Binding-site contacts:
Ligand atom C8 contacts residue ASN72 of chain 1.A at 4.4 Å.
Ligand atom O7 contacts residue ASN72 of chain 1.A at 3.5 Å (h-bond).
Ligand atom C2 contacts residue ASN72 of chain 1.A at 2.5 Å.
Ligand atom C4 contacts residue MET76 of chain 1.A at 4.5 Å (hydrophobic).
Ligand atom O5 contacts residue ASN72 of chain 1.A at 2.4 Å (h-bond).
Ligand atom C4 contacts residue ASN72 of chain 1.A at 4.2 Å.
Ligand atom C7 contacts residue ASN72 of chain 1.A at 3.4 Å.
Ligand atom C1 contacts residue ASN72 of chain 1.A at 1.4 Å.
Ligand atom O5 contacts residue MET76 of chain 1.A at 3.9 Å.
Ligand atom C1 contacts residue MET76 of chain 1.A at 3.6 Å (hydrophobic).
Ligand atom C3 contacts residue ASN72 of chain 1.A at 3.8 Å.
Ligand atom C5 contacts residue MET76 of chain 1.A at 3.8 Å (hydrophobic).
Ligand atom N2 contacts residue ASN72 of chain 1.A at 2.9 Å (h-bond).
Ligand atom C2 contacts residue MET76 of chain 1.A at 4.1 Å (hydrophobic).
Ligand atom C5 contacts residue ASN72 of chain 1.A at 3.7 Å.
Ligand atom C3 contacts residue MET76 of chain 1.A at 3.8 Å (hydrophobic).
Ligand atom N2 contacts residue MET76 of chain 1.A at 4.1 Å.

This small molecule binds to this protein.
Small molecule (SMILES): CC(=O)N[C@@H]1[C@@H](O)[C@H](O)[C@@H](CO)O[C@H]1O

Sequence of chain 1.A:
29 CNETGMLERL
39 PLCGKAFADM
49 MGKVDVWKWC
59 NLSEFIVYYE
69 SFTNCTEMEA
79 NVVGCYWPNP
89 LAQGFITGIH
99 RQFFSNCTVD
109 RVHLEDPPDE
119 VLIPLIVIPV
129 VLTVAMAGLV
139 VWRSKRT